This small molecule binds to this protein.
Small molecule (SMILES): CC(=O)N[C@H]1[C@H](O[C@H]2[C@H](O)[C@@H](NC(C)=O)CO[C@@H]2CO)O[C@H](CO)[C@@H](O[C@@H]2O[C@H](CO)[C@@H](O)[C@H](O)[C@@H]2O)[C@@H]1O

Sequence of chain 1.C:
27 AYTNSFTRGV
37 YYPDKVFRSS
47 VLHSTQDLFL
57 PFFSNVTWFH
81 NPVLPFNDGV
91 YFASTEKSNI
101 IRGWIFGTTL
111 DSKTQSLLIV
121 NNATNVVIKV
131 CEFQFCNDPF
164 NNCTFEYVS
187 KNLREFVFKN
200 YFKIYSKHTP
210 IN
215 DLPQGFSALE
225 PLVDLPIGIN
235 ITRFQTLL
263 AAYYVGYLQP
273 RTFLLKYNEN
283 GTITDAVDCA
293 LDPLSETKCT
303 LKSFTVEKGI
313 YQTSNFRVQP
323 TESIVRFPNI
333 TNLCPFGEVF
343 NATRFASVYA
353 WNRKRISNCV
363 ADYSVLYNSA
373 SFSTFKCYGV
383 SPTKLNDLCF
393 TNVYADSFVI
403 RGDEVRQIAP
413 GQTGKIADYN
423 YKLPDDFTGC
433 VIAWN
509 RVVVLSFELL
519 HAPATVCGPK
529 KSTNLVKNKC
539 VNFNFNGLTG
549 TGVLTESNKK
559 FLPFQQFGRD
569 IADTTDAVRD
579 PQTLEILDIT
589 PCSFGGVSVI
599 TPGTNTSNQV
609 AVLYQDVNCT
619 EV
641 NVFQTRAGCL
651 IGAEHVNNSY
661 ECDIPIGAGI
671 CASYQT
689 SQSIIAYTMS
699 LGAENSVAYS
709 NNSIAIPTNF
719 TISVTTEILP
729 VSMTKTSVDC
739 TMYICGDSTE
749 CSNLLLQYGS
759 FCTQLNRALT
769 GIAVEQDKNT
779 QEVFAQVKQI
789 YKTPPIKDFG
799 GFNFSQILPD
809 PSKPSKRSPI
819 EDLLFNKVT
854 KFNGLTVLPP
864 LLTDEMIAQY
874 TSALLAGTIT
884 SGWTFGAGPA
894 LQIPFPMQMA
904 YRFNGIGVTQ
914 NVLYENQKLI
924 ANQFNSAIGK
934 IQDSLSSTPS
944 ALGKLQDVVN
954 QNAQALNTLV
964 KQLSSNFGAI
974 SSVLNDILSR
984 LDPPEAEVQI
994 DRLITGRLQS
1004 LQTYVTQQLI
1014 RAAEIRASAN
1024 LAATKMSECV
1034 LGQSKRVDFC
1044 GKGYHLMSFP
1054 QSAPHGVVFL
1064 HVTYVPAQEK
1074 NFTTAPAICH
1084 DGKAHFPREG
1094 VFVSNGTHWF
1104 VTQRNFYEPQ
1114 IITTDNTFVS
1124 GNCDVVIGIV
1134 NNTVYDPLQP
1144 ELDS

Binding-site contacts:
Ligand atom C7 contacts residue GLY339 of chain 1.C at 4.5 Å.
Ligand atom C6 contacts residue TRP116 of chain 1.I at 3.6 Å (hydrophobic).
Ligand atom C3 contacts residue TRP116 of chain 1.I at 4.3 Å (hydrophobic).
Ligand atom C4 contacts residue ASN343 of chain 1.C at 4.2 Å.
Ligand atom O3 contacts residue TRP116 of chain 1.I at 3.0 Å (h-bond).
Ligand atom N2 contacts residue ASN343 of chain 1.C at 2.9 Å (h-bond).
Ligand atom O3 contacts residue VAL367 of chain 1.C at 3.9 Å.
Ligand atom C7 contacts residue ASN343 of chain 1.C at 4.1 Å.
Ligand atom C3 contacts residue ASN343 of chain 1.C at 3.8 Å.
Ligand atom C2 contacts residue ASN115 of chain 1.I at 4.3 Å.
Ligand atom O7 contacts residue ASN115 of chain 1.I at 3.6 Å.
Ligand atom N2 contacts residue PHE342 of chain 1.C at 4.5 Å.
Ligand atom C5 contacts residue ASN343 of chain 1.C at 3.7 Å.
Ligand atom C5 contacts residue TRP116 of chain 1.I at 3.6 Å (hydrophobic).
Ligand atom O5 contacts residue ASN343 of chain 1.C at 2.4 Å (h-bond).
Ligand atom C8 contacts residue PHE342 of chain 1.C at 3.3 Å (hydrophobic).
Ligand atom C8 contacts residue LEU368 of chain 1.C at 3.4 Å (hydrophobic).
Ligand atom O6 contacts residue TRP116 of chain 1.I at 3.7 Å.
Ligand atom O5 contacts residue TRP116 of chain 1.I at 3.9 Å.
Ligand atom C8 contacts residue GLY339 of chain 1.C at 4.2 Å.
Ligand atom C1 contacts residue TRP116 of chain 1.I at 3.9 Å (hydrophobic).
Ligand atom C2 contacts residue ASN343 of chain 1.C at 2.5 Å.
Ligand atom C8 contacts residue PHE338 of chain 1.C at 3.9 Å (hydrophobic).
Ligand atom C1 contacts residue ASN343 of chain 1.C at 1.4 Å.
Ligand atom O7 contacts residue VAL367 of chain 1.C at 4.1 Å.
Ligand atom C7 contacts residue ASN115 of chain 1.I at 4.5 Å.

Sequence of chain 1.I:
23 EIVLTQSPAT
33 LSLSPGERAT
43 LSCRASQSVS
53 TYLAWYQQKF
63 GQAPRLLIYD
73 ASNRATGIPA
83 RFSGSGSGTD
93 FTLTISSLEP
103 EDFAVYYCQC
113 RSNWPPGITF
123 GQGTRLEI